The protein below binds the small molecule below.
Small molecule (SMILES): CCOP(=O)(O)OCC

Sequence of chain 1.A:
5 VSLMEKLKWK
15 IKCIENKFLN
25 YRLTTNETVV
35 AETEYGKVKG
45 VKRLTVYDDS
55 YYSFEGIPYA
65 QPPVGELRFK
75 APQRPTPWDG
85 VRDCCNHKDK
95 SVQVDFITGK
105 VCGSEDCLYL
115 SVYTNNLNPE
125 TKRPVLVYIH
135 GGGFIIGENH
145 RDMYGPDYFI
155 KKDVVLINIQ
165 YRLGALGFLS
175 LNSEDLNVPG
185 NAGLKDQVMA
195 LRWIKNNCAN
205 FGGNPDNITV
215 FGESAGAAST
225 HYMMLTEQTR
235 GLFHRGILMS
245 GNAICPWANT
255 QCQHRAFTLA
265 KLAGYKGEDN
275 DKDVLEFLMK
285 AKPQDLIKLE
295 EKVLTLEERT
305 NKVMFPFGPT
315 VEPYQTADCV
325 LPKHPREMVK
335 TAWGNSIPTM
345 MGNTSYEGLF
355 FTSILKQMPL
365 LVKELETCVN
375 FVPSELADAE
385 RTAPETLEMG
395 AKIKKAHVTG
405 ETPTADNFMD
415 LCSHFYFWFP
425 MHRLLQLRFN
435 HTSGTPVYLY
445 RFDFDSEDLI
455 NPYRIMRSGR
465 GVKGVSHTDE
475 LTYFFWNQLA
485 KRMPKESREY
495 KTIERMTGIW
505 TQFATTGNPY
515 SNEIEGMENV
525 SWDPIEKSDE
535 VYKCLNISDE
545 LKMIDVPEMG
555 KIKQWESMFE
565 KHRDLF

Binding-site contacts:
Ligand atom O4 contacts residue ALA219 of chain 1.A at 2.7 Å (h-bond).
Ligand atom C3 contacts residue THR472 of chain 1.A at 3.7 Å.
Ligand atom O4 contacts residue GLY137 of chain 1.A at 2.8 Å (h-bond).
Ligand atom P1 contacts residue GLY136 of chain 1.A at 4.2 Å.
Ligand atom O3 contacts residue ALA219 of chain 1.A at 4.0 Å.
Ligand atom O4 contacts residue SER218 of chain 1.A at 2.5 Å (h-bond).
Ligand atom C3 contacts residue TYR457 of chain 1.A at 3.5 Å (hydrophobic).
Ligand atom O3 contacts residue TRP251 of chain 1.A at 4.0 Å.
Ligand atom C1 contacts residue SER218 of chain 1.A at 2.9 Å.
Ligand atom C2 contacts residue TYR457 of chain 1.A at 4.1 Å (hydrophobic).
Ligand atom O4 contacts residue GLY135 of chain 1.A at 3.9 Å.
Ligand atom C4 contacts residue TRP251 of chain 1.A at 3.8 Å (hydrophobic).
Ligand atom P1 contacts residue HIS471 of chain 1.A at 3.7 Å.
Ligand atom O1 contacts residue HIS471 of chain 1.A at 3.6 Å.
Ligand atom P1 contacts residue GLY137 of chain 1.A at 3.9 Å.
Ligand atom C2 contacts residue GLY136 of chain 1.A at 4.2 Å.
Ligand atom C2 contacts residue SER218 of chain 1.A at 3.2 Å.
Ligand atom C4 contacts residue MET308 of chain 1.A at 3.5 Å (hydrophobic).
Ligand atom P1 contacts residue SER218 of chain 1.A at 1.5 Å.
Ligand atom C3 contacts residue HIS471 of chain 1.A at 3.9 Å.
Ligand atom C4 contacts residue SER218 of chain 1.A at 4.2 Å.
Ligand atom C1 contacts residue PHE421 of chain 1.A at 4.3 Å (hydrophobic).
Ligand atom O3 contacts residue SER218 of chain 1.A at 2.6 Å (h-bond).
Ligand atom O1 contacts residue GLY136 of chain 1.A at 4.4 Å.
Ligand atom P1 contacts residue ALA219 of chain 1.A at 3.4 Å.
Ligand atom O3 contacts residue GLY137 of chain 1.A at 4.0 Å.
Ligand atom C1 contacts residue TRP251 of chain 1.A at 3.6 Å (hydrophobic).
Ligand atom C1 contacts residue HIS471 of chain 1.A at 4.4 Å.
Ligand atom O4 contacts residue GLY136 of chain 1.A at 3.0 Å (h-bond).
Ligand atom C2 contacts residue THR472 of chain 1.A at 4.1 Å.
Ligand atom O1 contacts residue SER218 of chain 1.A at 2.7 Å (h-bond).
Ligand atom O1 contacts residue GLY137 of chain 1.A at 4.2 Å.
Ligand atom C3 contacts residue PHE354 of chain 1.A at 3.5 Å (hydrophobic).
Ligand atom C2 contacts residue HIS471 of chain 1.A at 3.5 Å.